The small molecule below binds the protein below.
Small molecule (SMILES): O=P(O)(O)OC[C@H]1O[C@](O)(COP(=O)(O)O)[C@@H](O)[C@@H]1O

Binding-site contacts:
Ligand atom O1P contacts residue ARG236 of chain 1.A at 3.0 Å (salt-bridge).
Ligand atom O1 contacts residue ARG236 of chain 1.A at 3.0 Å (salt-bridge).
Ligand atom O6P contacts residue GLY233 of chain 1.A at 3.5 Å.
Ligand atom O6 contacts residue GLY234 of chain 1.A at 3.5 Å.
Ligand atom O6P contacts residue ARG236 of chain 1.A at 2.7 Å (salt-bridge).
Ligand atom O6 contacts residue ARG236 of chain 1.A at 3.9 Å.
Ligand atom C4 contacts residue ARG236 of chain 1.A at 4.4 Å.
Ligand atom C3 contacts residue ARG236 of chain 1.A at 4.4 Å.
Ligand atom O6P contacts residue THR235 of chain 1.A at 3.8 Å.
Ligand atom O5P contacts residue ARG236 of chain 1.A at 4.3 Å.
Ligand atom P2 contacts residue ARG236 of chain 1.A at 3.7 Å.
Ligand atom C6 contacts residue ARG236 of chain 1.A at 4.3 Å.
Ligand atom O3P contacts residue ARG236 of chain 1.A at 3.8 Å.
Ligand atom P2 contacts residue GLY233 of chain 1.A at 4.2 Å.
Ligand atom P2 contacts residue GLY234 of chain 1.A at 3.1 Å.
Ligand atom C2 contacts residue ARG236 of chain 1.A at 4.0 Å.
Ligand atom O4P contacts residue GLY234 of chain 1.A at 2.9 Å (h-bond).
Ligand atom P1 contacts residue ARG236 of chain 1.A at 3.5 Å.
Ligand atom O5 contacts residue ARG236 of chain 1.A at 3.5 Å (salt-bridge).
Ligand atom C1 contacts residue ARG236 of chain 1.A at 3.7 Å.
Ligand atom O4P contacts residue GLY233 of chain 1.A at 3.3 Å.
Ligand atom O6P contacts residue GLY234 of chain 1.A at 2.4 Å (h-bond).
Ligand atom O6P contacts residue ASN228 of chain 1.A at 4.5 Å.
Ligand atom C5 contacts residue ARG236 of chain 1.A at 3.4 Å.

Sequence of chain 1.A:
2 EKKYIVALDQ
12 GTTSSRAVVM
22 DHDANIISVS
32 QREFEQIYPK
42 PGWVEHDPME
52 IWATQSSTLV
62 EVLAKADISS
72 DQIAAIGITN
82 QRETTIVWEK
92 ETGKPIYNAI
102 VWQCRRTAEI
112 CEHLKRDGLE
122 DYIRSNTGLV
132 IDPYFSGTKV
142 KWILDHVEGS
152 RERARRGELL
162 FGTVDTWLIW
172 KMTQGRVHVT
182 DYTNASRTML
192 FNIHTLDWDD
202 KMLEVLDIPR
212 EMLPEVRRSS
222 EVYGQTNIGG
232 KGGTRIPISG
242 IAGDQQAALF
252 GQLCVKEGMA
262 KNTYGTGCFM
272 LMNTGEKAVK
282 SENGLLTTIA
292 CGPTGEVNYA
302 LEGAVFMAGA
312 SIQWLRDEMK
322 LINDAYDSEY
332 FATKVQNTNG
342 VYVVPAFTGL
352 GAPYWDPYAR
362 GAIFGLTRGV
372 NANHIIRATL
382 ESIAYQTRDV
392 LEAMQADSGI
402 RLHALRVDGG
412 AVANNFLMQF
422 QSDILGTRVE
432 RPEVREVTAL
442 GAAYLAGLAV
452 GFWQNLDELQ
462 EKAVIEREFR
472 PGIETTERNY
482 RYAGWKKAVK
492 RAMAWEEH